This small molecule binds to this protein.
Small molecule (SMILES): CC(=O)N[C@H]1[C@H](O[C@H]2[C@H](O)[C@@H](NC(C)=O)CO[C@@H]2CO[C@H]2O[C@@H](C)[C@@H](O)[C@@H](O)[C@@H]2O)O[C@H](CO)[C@@H](O[C@@H]2O[C@H](CO[C@@H]3O[C@H](CO)[C@@H](O)[C@H](O)[C@@H]3O[C@@H]3O[C@H](CO)[C@@H](O[C@@H]4O[C@H](CO)[C@H](O)[C@H](O)[C@H]4O)[C@H](O)[C@H]3NC(C)=O)[C@@H](O)[C@H](O[C@H]3O[C@H](CO)[C@@H](O)[C@H](O)[C@@H]3O)[C@@H]2O)[C@@H]1O

Binding-site contacts:
Ligand atom C1 contacts residue PHE17 of chain 1.B at 3.3 Å (hydrophobic).
Ligand atom O3 contacts residue ARG77 of chain 1.B at 2.9 Å (salt-bridge).
Ligand atom O5 contacts residue THR75 of chain 1.B at 3.1 Å (h-bond).
Ligand atom N2 contacts residue ASP41 of chain 1.B at 3.7 Å.
Ligand atom C7 contacts residue ASP41 of chain 1.B at 3.4 Å.
Ligand atom O4 contacts residue THR36 of chain 1.B at 3.6 Å.
Ligand atom O4 contacts residue GLU34 of chain 1.B at 3.1 Å (salt-bridge).
Ligand atom C6 contacts residue PHE17 of chain 1.B at 3.7 Å (hydrophobic).
Ligand atom C6 contacts residue PRO21 of chain 1.B at 3.1 Å (hydrophobic).
Ligand atom C1 contacts residue THR75 of chain 1.B at 3.3 Å.
Ligand atom C3 contacts residue ASN73 of chain 1.B at 3.6 Å.
Ligand atom O3 contacts residue TYR72 of chain 1.B at 2.8 Å.
Ligand atom C6 contacts residue VAL38 of chain 1.B at 3.3 Å (hydrophobic).
Ligand atom O7 contacts residue ASP41 of chain 1.B at 2.5 Å (salt-bridge).
Ligand atom C5 contacts residue ASN73 of chain 1.B at 3.7 Å.
Ligand atom O3 contacts residue ASP41 of chain 1.B at 3.1 Å (salt-bridge).
Ligand atom O4 contacts residue PHE17 of chain 1.B at 3.7 Å.
Ligand atom C3 contacts residue ASP41 of chain 1.B at 3.0 Å.
Ligand atom C2 contacts residue PHE17 of chain 1.B at 3.7 Å (hydrophobic).
Ligand atom N2 contacts residue ASN73 of chain 1.B at 2.6 Å (h-bond).
Ligand atom C4 contacts residue PHE17 of chain 1.B at 3.3 Å (hydrophobic).
Ligand atom C2 contacts residue ASN73 of chain 1.B at 2.5 Å.
Ligand atom O7 contacts residue ARG77 of chain 1.B at 3.3 Å.
Ligand atom C6 contacts residue GLU34 of chain 1.B at 2.5 Å.
Ligand atom O6 contacts residue LYS22 of chain 1.B at 3.6 Å (salt-bridge).
Ligand atom O5 contacts residue VAL40 of chain 1.B at 3.7 Å.
Ligand atom O4 contacts residue VAL40 of chain 1.B at 2.9 Å.
Ligand atom C2 contacts residue VAL40 of chain 1.B at 3.7 Å (hydrophobic).
Ligand atom O6 contacts residue GLU34 of chain 1.B at 2.6 Å (salt-bridge).
Ligand atom C6 contacts residue PRO20 of chain 1.B at 3.3 Å (hydrophobic).
Ligand atom C1 contacts residue ASN73 of chain 1.B at 1.5 Å.
Ligand atom O6 contacts residue PHE19 of chain 1.B at 3.4 Å.
Ligand atom O4 contacts residue ASN73 of chain 1.B at 3.7 Å.
Ligand atom C1 contacts residue VAL40 of chain 1.B at 3.6 Å (hydrophobic).
Ligand atom C6 contacts residue THR36 of chain 1.B at 3.1 Å.
Ligand atom O5 contacts residue ASN73 of chain 1.B at 2.4 Å (h-bond).
Ligand atom O6 contacts residue THR36 of chain 1.B at 3.5 Å (h-bond).
Ligand atom C5 contacts residue PHE19 of chain 1.B at 3.6 Å (hydrophobic).
Ligand atom O4 contacts residue PHE19 of chain 1.B at 3.7 Å.
Ligand atom O6 contacts residue PRO21 of chain 1.B at 3.0 Å.

Sequence of chain 1.B:
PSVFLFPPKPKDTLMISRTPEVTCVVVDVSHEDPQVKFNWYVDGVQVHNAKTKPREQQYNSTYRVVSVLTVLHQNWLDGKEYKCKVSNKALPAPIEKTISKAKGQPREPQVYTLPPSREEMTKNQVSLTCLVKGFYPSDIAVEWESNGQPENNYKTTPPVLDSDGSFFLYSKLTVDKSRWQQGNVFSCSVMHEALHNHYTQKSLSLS